Sequence of chain 1.A:
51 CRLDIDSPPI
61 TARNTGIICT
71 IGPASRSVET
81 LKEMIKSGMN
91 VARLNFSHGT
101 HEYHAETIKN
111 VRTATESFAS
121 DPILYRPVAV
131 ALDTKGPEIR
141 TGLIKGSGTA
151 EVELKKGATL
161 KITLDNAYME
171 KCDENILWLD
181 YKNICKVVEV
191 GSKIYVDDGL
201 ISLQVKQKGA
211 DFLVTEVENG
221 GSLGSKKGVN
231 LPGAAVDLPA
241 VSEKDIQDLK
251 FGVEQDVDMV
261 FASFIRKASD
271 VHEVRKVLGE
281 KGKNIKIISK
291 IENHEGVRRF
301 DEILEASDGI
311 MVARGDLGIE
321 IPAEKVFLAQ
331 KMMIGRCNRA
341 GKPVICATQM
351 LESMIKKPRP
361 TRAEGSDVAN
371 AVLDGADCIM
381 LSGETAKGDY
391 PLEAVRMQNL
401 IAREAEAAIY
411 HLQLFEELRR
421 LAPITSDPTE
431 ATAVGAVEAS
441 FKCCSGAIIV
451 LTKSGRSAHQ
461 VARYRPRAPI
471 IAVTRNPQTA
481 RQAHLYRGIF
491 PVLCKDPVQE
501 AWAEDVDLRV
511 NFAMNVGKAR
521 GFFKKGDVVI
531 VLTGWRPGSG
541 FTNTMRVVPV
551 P

Binding-site contacts:
Ligand atom O4P contacts residue SER539 of chain 1.A at 3.5 Å.
Ligand atom C6 contacts residue LEU451 of chain 1.A at 3.4 Å (hydrophobic).
Ligand atom P1 contacts residue GLY538 of chain 1.A at 3.6 Å.
Ligand atom O4P contacts residue GLY540 of chain 1.A at 2.7 Å (h-bond).
Ligand atom O5P contacts residue SER454 of chain 1.A at 2.7 Å (h-bond).
Ligand atom O4 contacts residue GLY540 of chain 1.A at 3.4 Å (h-bond).
Ligand atom C6 contacts residue SER457 of chain 1.A at 3.7 Å.
Ligand atom C5 contacts residue GLY538 of chain 1.A at 3.6 Å.
Ligand atom O6P contacts residue THR452 of chain 1.A at 2.6 Å (h-bond).
Ligand atom O6 contacts residue LYS453 of chain 1.A at 3.1 Å (salt-bridge).
Ligand atom O5P contacts residue THR452 of chain 1.A at 3.7 Å.
Ligand atom O4 contacts residue SER539 of chain 1.A at 3.7 Å.
Ligand atom C3 contacts residue GLY538 of chain 1.A at 3.5 Å.
Ligand atom O4 contacts residue THR542 of chain 1.A at 3.6 Å.
Ligand atom O5P contacts residue LYS453 of chain 1.A at 3.6 Å.
Ligand atom O2 contacts residue GLY534 of chain 1.A at 3.5 Å (h-bond).
Ligand atom O3 contacts residue ARG536 of chain 1.A at 3.0 Å (salt-bridge).
Ligand atom O6 contacts residue THR452 of chain 1.A at 3.4 Å.
Ligand atom O5P contacts residue SER539 of chain 1.A at 2.9 Å (h-bond).
Ligand atom O1P contacts residue PRO537 of chain 1.A at 3.4 Å.
Ligand atom O3P contacts residue GLY538 of chain 1.A at 2.8 Å (h-bond).
Ligand atom C4 contacts residue GLY538 of chain 1.A at 3.4 Å.
Ligand atom O1 contacts residue PRO537 of chain 1.A at 3.7 Å.
Ligand atom O6P contacts residue SER457 of chain 1.A at 2.7 Å (h-bond).
Ligand atom P2 contacts residue SER457 of chain 1.A at 3.6 Å.
Ligand atom O5 contacts residue LEU451 of chain 1.A at 3.6 Å.
Ligand atom O4 contacts residue PHE541 of chain 1.A at 2.8 Å (h-bond).
Ligand atom C3 contacts residue ARG536 of chain 1.A at 3.3 Å.
Ligand atom O4P contacts residue SER457 of chain 1.A at 3.6 Å (h-bond).
Ligand atom O4 contacts residue GLY538 of chain 1.A at 2.5 Å (h-bond).
Ligand atom P2 contacts residue THR452 of chain 1.A at 3.4 Å.
Ligand atom C6 contacts residue THR452 of chain 1.A at 3.6 Å.
Ligand atom O1 contacts residue GLY538 of chain 1.A at 3.4 Å (h-bond).
Ligand atom O1P contacts residue TRP502 of chain 1.A at 2.9 Å (h-bond).
Ligand atom C1 contacts residue TRP502 of chain 1.A at 3.7 Å (hydrophobic).
Ligand atom C4 contacts residue THR542 of chain 1.A at 3.5 Å.
Ligand atom C6 contacts residue THR542 of chain 1.A at 3.3 Å.
Ligand atom O3 contacts residue GLY534 of chain 1.A at 2.9 Å.
Ligand atom O2P contacts residue ARG509 of chain 1.A at 2.9 Å (salt-bridge).
Ligand atom O6P contacts residue ARG456 of chain 1.A at 3.7 Å.

The protein below binds the small molecule below.
Small molecule (SMILES): O=P(O)(O)OC[C@H]1O[C@](O)(COP(=O)(O)O)[C@@H](O)[C@@H]1O